Binding-site contacts:
Ligand atom C6 contacts residue LYS133 of chain 1.D at 3.7 Å.
Ligand atom O6 contacts residue GLN100 of chain 1.D at 4.3 Å.
Ligand atom C8 contacts residue LYS131 of chain 1.D at 4.2 Å.
Ligand atom O5 contacts residue LYS133 of chain 1.D at 4.4 Å.
Ligand atom C5 contacts residue ASN122 of chain 1.D at 3.6 Å.
Ligand atom C1 contacts residue ASN122 of chain 1.D at 1.4 Å.
Ligand atom C7 contacts residue LYS131 of chain 1.D at 3.8 Å.
Ligand atom N2 contacts residue ASN122 of chain 1.D at 2.9 Å (h-bond).
Ligand atom C8 contacts residue ASN122 of chain 1.D at 3.9 Å.
Ligand atom O5 contacts residue ASN122 of chain 1.D at 2.4 Å (h-bond).
Ligand atom C4 contacts residue ASN122 of chain 1.D at 4.3 Å.
Ligand atom C2 contacts residue ASN122 of chain 1.D at 2.5 Å.
Ligand atom O6 contacts residue LYS133 of chain 1.D at 2.8 Å (salt-bridge).
Ligand atom N2 contacts residue LYS131 of chain 1.D at 4.0 Å.
Ligand atom C7 contacts residue ASN122 of chain 1.D at 3.8 Å.
Ligand atom O7 contacts residue LYS131 of chain 1.D at 3.1 Å.
Ligand atom C3 contacts residue ASN122 of chain 1.D at 3.8 Å.

Sequence of chain 1.D:
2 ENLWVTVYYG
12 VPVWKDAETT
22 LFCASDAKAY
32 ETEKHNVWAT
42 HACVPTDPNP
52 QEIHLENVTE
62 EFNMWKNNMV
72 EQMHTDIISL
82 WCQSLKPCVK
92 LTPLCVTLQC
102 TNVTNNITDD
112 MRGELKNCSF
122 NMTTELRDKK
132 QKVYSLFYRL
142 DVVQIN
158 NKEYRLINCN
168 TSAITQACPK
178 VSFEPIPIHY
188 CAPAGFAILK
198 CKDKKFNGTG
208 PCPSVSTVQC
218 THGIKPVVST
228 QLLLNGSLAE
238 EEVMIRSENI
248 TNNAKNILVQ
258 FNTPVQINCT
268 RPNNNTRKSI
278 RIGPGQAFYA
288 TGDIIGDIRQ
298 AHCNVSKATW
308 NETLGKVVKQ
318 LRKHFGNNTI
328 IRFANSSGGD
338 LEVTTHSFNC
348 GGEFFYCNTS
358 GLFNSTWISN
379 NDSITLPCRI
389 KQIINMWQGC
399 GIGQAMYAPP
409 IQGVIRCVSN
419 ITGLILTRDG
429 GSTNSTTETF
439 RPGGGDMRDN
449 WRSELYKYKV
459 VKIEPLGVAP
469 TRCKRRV

This small molecule binds to this protein.
Small molecule (SMILES): CC(=O)N[C@H]1[C@H](O[C@H]2[C@H](O)[C@@H](NC(C)=O)CO[C@@H]2CO)O[C@H](CO)[C@@H](O)[C@@H]1O